The protein below binds the small molecule below.
Small molecule (SMILES): CC(=O)N[C@@H]1[C@@H](O)[C@H](O)[C@@H](CO)O[C@H]1O

Binding-site contacts:
Ligand atom C7 contacts residue ASN26 of chain 1.D at 3.1 Å.
Ligand atom C5 contacts residue ASN26 of chain 1.D at 3.7 Å.
Ligand atom C4 contacts residue ASN26 of chain 1.D at 4.2 Å.
Ligand atom N2 contacts residue ASN26 of chain 1.D at 2.9 Å (h-bond).
Ligand atom C8 contacts residue ASN26 of chain 1.D at 3.4 Å.
Ligand atom C2 contacts residue ASN26 of chain 1.D at 2.5 Å.
Ligand atom O7 contacts residue ASN26 of chain 1.D at 3.3 Å (h-bond).
Ligand atom C1 contacts residue ASN26 of chain 1.D at 1.4 Å.
Ligand atom C3 contacts residue ASN26 of chain 1.D at 3.8 Å.
Ligand atom O5 contacts residue ASN26 of chain 1.D at 2.4 Å (h-bond).

Sequence of chain 1.D:
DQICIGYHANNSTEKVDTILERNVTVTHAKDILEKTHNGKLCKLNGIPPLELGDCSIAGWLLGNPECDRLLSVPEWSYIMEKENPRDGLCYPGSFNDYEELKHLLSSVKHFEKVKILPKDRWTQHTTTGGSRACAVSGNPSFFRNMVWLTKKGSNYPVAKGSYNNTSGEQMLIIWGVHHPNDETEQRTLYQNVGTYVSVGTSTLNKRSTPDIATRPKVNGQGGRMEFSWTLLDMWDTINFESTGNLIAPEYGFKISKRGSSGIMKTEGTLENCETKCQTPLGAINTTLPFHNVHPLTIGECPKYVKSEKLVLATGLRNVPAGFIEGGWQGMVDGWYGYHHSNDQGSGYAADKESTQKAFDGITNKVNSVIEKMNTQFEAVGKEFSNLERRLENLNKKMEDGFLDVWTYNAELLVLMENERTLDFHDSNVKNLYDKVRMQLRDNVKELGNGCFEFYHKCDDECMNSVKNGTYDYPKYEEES